The protein below binds the small molecule below.
Small molecule (SMILES): CC(=O)O[C@H]1C(=O)[C@@]2(C)[C@H]([C@H](OC(=O)c3ccccc3)[C@]3(O)C[C@H](OC(=O)[C@H](O)[C@@H](NC(=O)c4ccccc4)c4ccccc4)C(C)=C1C3(C)C)[C@]1(OC(C)=O)CO[C@@H]1C[C@@H]2O

Binding-site contacts:
Ligand atom C19 contacts residue SER275 of chain 1.C at 3.8 Å.
Ligand atom C08 contacts residue ASP224 of chain 1.C at 3.6 Å.
Ligand atom C32 contacts residue HIS227 of chain 1.C at 3.3 Å.
Ligand atom C31 contacts residue HIS227 of chain 1.C at 3.7 Å.
Ligand atom C42 contacts residue VAL23 of chain 1.C at 3.8 Å (hydrophobic).
Ligand atom C15 contacts residue PRO272 of chain 1.C at 3.2 Å (hydrophobic).
Ligand atom C13 contacts residue PHE270 of chain 1.C at 3.7 Å (hydrophobic).
Ligand atom C06 contacts residue HIS227 of chain 1.C at 3.4 Å.
Ligand atom C41 contacts residue VAL23 of chain 1.C at 3.8 Å (hydrophobic).
Ligand atom C07 contacts residue ASP224 of chain 1.C at 3.5 Å.
Ligand atom O06 contacts residue PRO272 of chain 1.C at 2.9 Å (h-bond).
Ligand atom C44 contacts residue GLY360 of chain 1.C at 3.7 Å.
Ligand atom O13 contacts residue ARG359 of chain 1.C at 2.5 Å (salt-bridge).
Ligand atom C27 contacts residue ARG359 of chain 1.C at 3.3 Å.
Ligand atom O14 contacts residue HIS227 of chain 1.C at 2.8 Å (h-bond).
Ligand atom C38 contacts residue ALA231 of chain 1.C at 3.9 Å (hydrophobic).
Ligand atom O06 contacts residue THR274 of chain 1.C at 3.5 Å (h-bond).
Ligand atom C06 contacts residue LEU228 of chain 1.C at 3.8 Å (hydrophobic).
Ligand atom C30 contacts residue HIS227 of chain 1.C at 3.6 Å.
Ligand atom C07 contacts residue HIS227 of chain 1.C at 3.6 Å.
Ligand atom C28 contacts residue ARG359 of chain 1.C at 3.4 Å.
Ligand atom C05 contacts residue HIS227 of chain 1.C at 3.8 Å.
Ligand atom C41 contacts residue SER234 of chain 1.C at 3.2 Å.
Ligand atom C39 contacts residue PRO358 of chain 1.C at 3.6 Å (hydrophobic).
Ligand atom C12 contacts residue PHE270 of chain 1.C at 3.8 Å (hydrophobic).
Ligand atom C16 contacts residue PRO272 of chain 1.C at 3.4 Å (hydrophobic).
Ligand atom C36 contacts residue ASP26 of chain 1.C at 3.5 Å.
Ligand atom O12 contacts residue ARG359 of chain 1.C at 3.0 Å (salt-bridge).
Ligand atom C41 contacts residue ALA231 of chain 1.C at 3.9 Å (hydrophobic).
Ligand atom C35 contacts residue ASP26 of chain 1.C at 3.4 Å.
Ligand atom C34 contacts residue ASP26 of chain 1.C at 3.5 Å.
Ligand atom O05 contacts residue PHE270 of chain 1.C at 3.9 Å.
Ligand atom C40 contacts residue SER234 of chain 1.C at 3.3 Å.
Ligand atom C14 contacts residue THR274 of chain 1.C at 3.6 Å.
Ligand atom C40 contacts residue ALA231 of chain 1.C at 3.5 Å (hydrophobic).
Ligand atom O13 contacts residue PRO358 of chain 1.C at 3.4 Å.
Ligand atom C16 contacts residue THR274 of chain 1.C at 3.8 Å.
Ligand atom C38 contacts residue PRO358 of chain 1.C at 3.8 Å (hydrophobic).
Ligand atom C07 contacts residue LEU228 of chain 1.C at 3.3 Å (hydrophobic).
Ligand atom C39 contacts residue ALA231 of chain 1.C at 3.7 Å (hydrophobic).

Sequence of chain 1.C:
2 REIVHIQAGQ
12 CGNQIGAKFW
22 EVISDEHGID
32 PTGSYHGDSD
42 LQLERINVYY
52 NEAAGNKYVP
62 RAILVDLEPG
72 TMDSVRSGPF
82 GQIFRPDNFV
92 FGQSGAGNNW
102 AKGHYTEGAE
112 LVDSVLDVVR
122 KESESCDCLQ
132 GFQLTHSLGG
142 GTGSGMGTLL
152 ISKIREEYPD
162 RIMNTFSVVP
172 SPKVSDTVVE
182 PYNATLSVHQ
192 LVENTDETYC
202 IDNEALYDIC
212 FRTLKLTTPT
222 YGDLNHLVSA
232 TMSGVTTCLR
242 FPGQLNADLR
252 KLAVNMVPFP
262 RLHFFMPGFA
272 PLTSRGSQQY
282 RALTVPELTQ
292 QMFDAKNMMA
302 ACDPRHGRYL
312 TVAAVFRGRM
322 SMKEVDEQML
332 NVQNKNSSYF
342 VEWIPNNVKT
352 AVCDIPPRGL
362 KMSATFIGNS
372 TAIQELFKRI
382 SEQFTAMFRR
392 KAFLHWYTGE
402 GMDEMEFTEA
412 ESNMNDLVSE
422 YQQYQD